Binding-site contacts:
Ligand atom C2 contacts residue ASN100 of chain 1.B at 2.5 Å.
Ligand atom C2 contacts residue SER102 of chain 1.B at 4.4 Å.
Ligand atom C5 contacts residue ASN100 of chain 1.B at 3.7 Å.
Ligand atom C1 contacts residue SER102 of chain 1.B at 3.0 Å.
Ligand atom C6 contacts residue SER102 of chain 1.B at 3.3 Å.
Ligand atom C5 contacts residue SER102 of chain 1.B at 2.9 Å.
Ligand atom O5 contacts residue ASN100 of chain 1.B at 2.4 Å (h-bond).
Ligand atom O5 contacts residue SER102 of chain 1.B at 2.5 Å (h-bond).
Ligand atom C8 contacts residue ASN100 of chain 1.B at 4.3 Å.
Ligand atom C6 contacts residue LEU103 of chain 1.B at 4.5 Å (hydrophobic).
Ligand atom N2 contacts residue ASN100 of chain 1.B at 2.9 Å (h-bond).
Ligand atom C7 contacts residue ASN100 of chain 1.B at 3.8 Å.
Ligand atom C4 contacts residue SER102 of chain 1.B at 4.3 Å.
Ligand atom C1 contacts residue ASN100 of chain 1.B at 1.4 Å.
Ligand atom C3 contacts residue ASN100 of chain 1.B at 3.8 Å.
Ligand atom C4 contacts residue ASN100 of chain 1.B at 4.2 Å.

The protein below binds the small molecule below.
Small molecule (SMILES): CC(=O)N[C@H]1[C@H](O[C@H]2[C@H](O)[C@@H](NC(C)=O)CO[C@@H]2CO)O[C@H](CO)[C@@H](O[C@@H]2O[C@H](CO)[C@@H](O)[C@H](O[C@H]3O[C@H](CO)[C@@H](O)[C@H](O)[C@@H]3O)[C@@H]2O)[C@@H]1O

Sequence of chain 1.B:
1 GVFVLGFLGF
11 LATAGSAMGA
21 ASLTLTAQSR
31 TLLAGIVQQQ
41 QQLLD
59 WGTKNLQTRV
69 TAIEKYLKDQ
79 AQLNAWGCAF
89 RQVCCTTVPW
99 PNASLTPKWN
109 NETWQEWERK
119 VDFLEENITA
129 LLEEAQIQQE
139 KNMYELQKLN